Binding-site contacts:
Ligand atom N contacts residue ALA2 of chain 4.E at 2.8 Å (h-bond).
Ligand atom OG contacts residue GLN3 of chain 4.E at 3.3 Å (h-bond).
Ligand atom O contacts residue VAL4 of chain 4.E at 3.2 Å (h-bond).
Ligand atom N contacts residue GLN3 of chain 4.E at 4.5 Å.
Ligand atom OE1 contacts residue ASN25 of chain 4.E at 4.2 Å.
Ligand atom CG contacts residue VAL4 of chain 4.E at 4.4 Å (hydrophobic).
Ligand atom O contacts residue GLN3 of chain 4.E at 2.9 Å (h-bond).
Ligand atom CB contacts residue GLN3 of chain 4.E at 4.0 Å.
Ligand atom CB contacts residue GLN3 of chain 4.E at 3.7 Å.
Ligand atom CA contacts residue VAL4 of chain 4.E at 4.1 Å (hydrophobic).
Ligand atom CA contacts residue GLN3 of chain 4.E at 4.5 Å.
Ligand atom OE2 contacts residue VAL4 of chain 4.E at 3.7 Å.
Ligand atom O contacts residue ALA2 of chain 4.E at 4.0 Å.
Ligand atom C contacts residue GLN3 of chain 4.E at 3.9 Å.
Ligand atom CA contacts residue VAL4 of chain 4.E at 3.3 Å (hydrophobic).
Ligand atom CG1 contacts residue ALA2 of chain 4.E at 4.5 Å (hydrophobic).
Ligand atom CD contacts residue VAL4 of chain 4.E at 3.6 Å (hydrophobic).
Ligand atom N contacts residue VAL4 of chain 4.E at 3.1 Å (h-bond).
Ligand atom C contacts residue ALA2 of chain 4.E at 3.5 Å (hydrophobic).
Ligand atom CG2 contacts residue SER5 of chain 4.E at 3.4 Å.
Ligand atom CA contacts residue ALA2 of chain 4.E at 3.3 Å (hydrophobic).
Ligand atom N contacts residue VAL4 of chain 4.E at 4.3 Å.
Ligand atom OE1 contacts residue VAL4 of chain 4.E at 3.6 Å.
Ligand atom CG2 contacts residue VAL4 of chain 4.E at 3.4 Å (hydrophobic).
Ligand atom CA contacts residue ALA2 of chain 4.E at 3.9 Å (hydrophobic).
Ligand atom CG2 contacts residue ALA2 of chain 4.E at 4.0 Å (hydrophobic).
Ligand atom O contacts residue VAL4 of chain 4.E at 4.4 Å.
Ligand atom CG2 contacts residue GLN3 of chain 4.E at 3.5 Å.
Ligand atom CB contacts residue VAL4 of chain 4.E at 4.4 Å (hydrophobic).
Ligand atom C contacts residue VAL4 of chain 4.E at 4.0 Å (hydrophobic).
Ligand atom CB contacts residue ALA2 of chain 4.E at 3.3 Å (hydrophobic).
Ligand atom CG1 contacts residue GLN3 of chain 4.E at 3.3 Å.
Ligand atom C contacts residue ALA2 of chain 4.E at 4.0 Å (hydrophobic).
Ligand atom CB contacts residue VAL4 of chain 4.E at 4.0 Å (hydrophobic).
Ligand atom C contacts residue VAL4 of chain 4.E at 3.5 Å (hydrophobic).
Ligand atom CB contacts residue ALA2 of chain 4.E at 4.4 Å (hydrophobic).

Sequence of chain 4.E:
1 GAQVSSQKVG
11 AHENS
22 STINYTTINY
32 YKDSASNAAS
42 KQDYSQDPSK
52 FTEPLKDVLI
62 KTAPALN

This protein binds this small molecule.
Small molecule (SMILES): CC[C@H](C)[C@H](N)C(=O)N[C@@H](CO)C(=O)N[C@@H](CCC(=O)O)C(=O)N[C@H](C=O)C(C)C